Sequence of chain 2.A:
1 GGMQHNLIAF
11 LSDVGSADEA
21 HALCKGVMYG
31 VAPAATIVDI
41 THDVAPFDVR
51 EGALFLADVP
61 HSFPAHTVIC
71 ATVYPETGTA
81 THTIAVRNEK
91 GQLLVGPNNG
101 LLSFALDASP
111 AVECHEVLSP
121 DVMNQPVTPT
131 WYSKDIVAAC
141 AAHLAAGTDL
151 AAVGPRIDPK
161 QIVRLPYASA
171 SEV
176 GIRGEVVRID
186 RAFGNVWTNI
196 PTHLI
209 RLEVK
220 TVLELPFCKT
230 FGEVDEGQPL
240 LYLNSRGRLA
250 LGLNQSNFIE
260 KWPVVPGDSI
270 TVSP

The protein below binds the small molecule below.
Small molecule (SMILES): CSCC[C@H](N)C(=O)O

Sequence of chain 1.A:
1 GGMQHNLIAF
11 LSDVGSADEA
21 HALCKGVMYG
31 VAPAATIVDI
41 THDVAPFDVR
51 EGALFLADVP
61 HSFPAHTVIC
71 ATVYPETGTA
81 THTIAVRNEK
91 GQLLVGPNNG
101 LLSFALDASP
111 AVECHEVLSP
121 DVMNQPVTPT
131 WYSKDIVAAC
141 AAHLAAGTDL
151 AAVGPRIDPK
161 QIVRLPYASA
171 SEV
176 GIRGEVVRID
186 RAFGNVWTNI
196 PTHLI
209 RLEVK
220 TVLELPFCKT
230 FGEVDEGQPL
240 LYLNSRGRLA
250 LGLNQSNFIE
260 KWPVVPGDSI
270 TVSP

Binding-site contacts:
Ligand atom CB contacts residue ASP185 of chain 1.A at 3.1 Å.
Ligand atom CE contacts residue ASP185 of chain 1.A at 3.9 Å.
Ligand atom SD contacts residue ASP185 of chain 1.A at 4.4 Å.
Ligand atom CA contacts residue ASP185 of chain 1.A at 4.3 Å.
Ligand atom O contacts residue ASN243 of chain 1.A at 3.7 Å.
Ligand atom CA contacts residue TRP192 of chain 1.A at 4.1 Å (hydrophobic).
Ligand atom OXT contacts residue SER244 of chain 1.A at 3.8 Å.
Ligand atom CB contacts residue PHE230 of chain 1.A at 4.2 Å (hydrophobic).
Ligand atom SD contacts residue THR130 of chain 2.A at 4.2 Å.
Ligand atom N contacts residue TYR241 of chain 1.A at 2.7 Å (h-bond).
Ligand atom CB contacts residue TRP192 of chain 1.A at 4.1 Å (hydrophobic).
Ligand atom O contacts residue THR130 of chain 2.A at 2.4 Å (h-bond).
Ligand atom CE contacts residue TRP131 of chain 2.A at 4.1 Å (hydrophobic).
Ligand atom CB contacts residue TYR241 of chain 1.A at 4.4 Å (hydrophobic).
Ligand atom N contacts residue TRP192 of chain 1.A at 3.1 Å (h-bond).
Ligand atom CE contacts residue ALA20 of chain 2.A at 4.4 Å (hydrophobic).
Ligand atom N contacts residue ASN243 of chain 1.A at 4.1 Å.
Ligand atom O contacts residue TYR241 of chain 1.A at 4.0 Å.
Ligand atom OXT contacts residue ASN243 of chain 1.A at 4.3 Å.
Ligand atom C contacts residue ASN243 of chain 1.A at 4.1 Å.
Ligand atom C contacts residue THR130 of chain 2.A at 3.6 Å.
Ligand atom CG contacts residue ASN190 of chain 1.A at 4.3 Å.
Ligand atom SD contacts residue PHE188 of chain 1.A at 4.4 Å.
Ligand atom CB contacts residue ASN190 of chain 1.A at 3.9 Å.
Ligand atom CG contacts residue 5CD1 of chain 2.B at 3.6 Å.
Ligand atom SD contacts residue 5CD1 of chain 2.B at 4.0 Å.
Ligand atom CG contacts residue PHE230 of chain 1.A at 3.9 Å (hydrophobic).
Ligand atom OXT contacts residue TRP131 of chain 2.A at 4.2 Å.
Ligand atom CA contacts residue TYR241 of chain 1.A at 3.8 Å (hydrophobic).
Ligand atom N contacts residue PHE230 of chain 1.A at 4.3 Å.
Ligand atom CA contacts residue PHE230 of chain 1.A at 4.0 Å (hydrophobic).
Ligand atom CG contacts residue THR130 of chain 2.A at 4.0 Å.
Ligand atom CA contacts residue THR130 of chain 2.A at 4.3 Å.
Ligand atom N contacts residue ASN190 of chain 1.A at 4.3 Å.
Ligand atom OXT contacts residue TRP192 of chain 1.A at 3.6 Å.
Ligand atom O contacts residue SER244 of chain 1.A at 3.9 Å.
Ligand atom SD contacts residue TRP131 of chain 2.A at 4.4 Å.
Ligand atom N contacts residue ASP185 of chain 1.A at 4.4 Å.
Ligand atom CG contacts residue ASP185 of chain 1.A at 4.0 Å.
Ligand atom C contacts residue TRP192 of chain 1.A at 4.4 Å (hydrophobic).